Sequence of chain 1.B:
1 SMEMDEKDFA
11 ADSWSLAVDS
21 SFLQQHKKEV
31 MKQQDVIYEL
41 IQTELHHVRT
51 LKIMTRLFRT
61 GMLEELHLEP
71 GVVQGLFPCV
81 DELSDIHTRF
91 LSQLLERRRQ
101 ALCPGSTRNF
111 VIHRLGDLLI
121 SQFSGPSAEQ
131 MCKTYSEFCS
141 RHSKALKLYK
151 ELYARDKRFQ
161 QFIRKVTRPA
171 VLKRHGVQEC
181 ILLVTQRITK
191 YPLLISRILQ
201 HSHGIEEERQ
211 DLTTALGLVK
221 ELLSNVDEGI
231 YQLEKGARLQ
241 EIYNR

Binding-site contacts:
Ligand atom O1 contacts residue CYS21 of chain 1.A at 3.4 Å (h-bond).
Ligand atom C4 contacts residue CYS21 of chain 1.A at 4.5 Å (hydrophobic).
Ligand atom N2 contacts residue VAL36 of chain 1.A at 3.7 Å.
Ligand atom C3 contacts residue ARG197 of chain 1.B at 3.4 Å.
Ligand atom C2 contacts residue PRO37 of chain 1.A at 3.4 Å (hydrophobic).
Ligand atom C5 contacts residue VAL36 of chain 1.A at 4.4 Å (hydrophobic).
Ligand atom C6 contacts residue CYS21 of chain 1.A at 3.9 Å (hydrophobic).
Ligand atom N1 contacts residue VAL36 of chain 1.A at 4.0 Å.
Ligand atom O1 contacts residue THR20 of chain 1.A at 4.0 Å.
Ligand atom O1 contacts residue VAL36 of chain 1.A at 4.1 Å.
Ligand atom C3 contacts residue THR38 of chain 1.A at 4.2 Å.
Ligand atom C4 contacts residue ARG197 of chain 1.B at 4.3 Å.
Ligand atom O contacts residue THR38 of chain 1.A at 3.8 Å.
Ligand atom O1 contacts residue PRO37 of chain 1.A at 3.0 Å (h-bond).
Ligand atom C4 contacts residue VAL36 of chain 1.A at 3.6 Å (hydrophobic).
Ligand atom C2 contacts residue THR38 of chain 1.A at 3.6 Å.
Ligand atom O1 contacts residue ILE24 of chain 1.A at 4.4 Å.
Ligand atom N contacts residue ARG197 of chain 1.B at 4.1 Å.
Ligand atom N2 contacts residue ARG197 of chain 1.B at 3.9 Å.
Ligand atom C3 contacts residue PRO37 of chain 1.A at 3.5 Å (hydrophobic).
Ligand atom C2 contacts residue CYS21 of chain 1.A at 4.2 Å (hydrophobic).
Ligand atom C3 contacts residue VAL36 of chain 1.A at 3.7 Å (hydrophobic).
Ligand atom C1 contacts residue THR38 of chain 1.A at 3.1 Å.
Ligand atom N contacts residue PRO37 of chain 1.A at 3.6 Å.
Ligand atom C2 contacts residue THR20 of chain 1.A at 4.5 Å.
Ligand atom N contacts residue THR38 of chain 1.A at 3.8 Å.
Ligand atom C1 contacts residue PRO37 of chain 1.A at 4.4 Å (hydrophobic).
Ligand atom O1 contacts residue THR38 of chain 1.A at 4.0 Å.
Ligand atom N1 contacts residue CYS21 of chain 1.A at 3.5 Å (h-bond).
Ligand atom C1 contacts residue THR20 of chain 1.A at 4.0 Å.
Ligand atom C5 contacts residue CYS21 of chain 1.A at 3.9 Å (hydrophobic).
Ligand atom C contacts residue THR38 of chain 1.A at 3.3 Å.
Ligand atom C10 contacts residue VAL36 of chain 1.A at 4.2 Å (hydrophobic).

This small molecule binds to this protein.
Small molecule (SMILES): COCC(=O)NCc1nc2ccccc2[nH]1

Sequence of chain 1.A:
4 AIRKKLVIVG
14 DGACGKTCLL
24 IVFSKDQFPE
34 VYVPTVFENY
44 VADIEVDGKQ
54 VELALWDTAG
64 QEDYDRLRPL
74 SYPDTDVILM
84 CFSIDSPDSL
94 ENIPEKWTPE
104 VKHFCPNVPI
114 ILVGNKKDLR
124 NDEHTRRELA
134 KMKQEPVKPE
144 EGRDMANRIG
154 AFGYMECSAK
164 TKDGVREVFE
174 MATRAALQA